Binding-site contacts:
Ligand atom NZ contacts residue ASN111 of chain 1.A at 2.8 Å (h-bond).
Ligand atom CB contacts residue VAL1 of chain 1.H at 3.2 Å (hydrophobic).
Ligand atom O contacts residue HIS231 of chain 1.A at 3.7 Å.
Ligand atom CD contacts residue LEU202 of chain 1.A at 4.2 Å (hydrophobic).
Ligand atom NZ contacts residue PHE130 of chain 1.A at 4.2 Å.
Ligand atom CD contacts residue ASN111 of chain 1.A at 4.4 Å.
Ligand atom CD contacts residue PHE130 of chain 1.A at 4.5 Å (hydrophobic).
Ligand atom N contacts residue VAL1 of chain 1.H at 1.3 Å.
Ligand atom O contacts residue ASN112 of chain 1.A at 3.1 Å (h-bond).
Ligand atom CG contacts residue LEU202 of chain 1.A at 4.0 Å (hydrophobic).
Ligand atom CA contacts residue VAL1 of chain 1.H at 2.4 Å (hydrophobic).
Ligand atom CG contacts residue ASN112 of chain 1.A at 3.6 Å.
Ligand atom O contacts residue VAL1 of chain 1.H at 3.9 Å.
Ligand atom C contacts residue VAL1 of chain 1.H at 3.6 Å (hydrophobic).
Ligand atom CE contacts residue ASN112 of chain 1.A at 4.1 Å.
Ligand atom CA contacts residue ASN112 of chain 1.A at 4.3 Å.
Ligand atom N contacts residue HIS231 of chain 1.A at 3.6 Å.
Ligand atom OXT contacts residue ASP226 of chain 1.A at 4.4 Å.
Ligand atom CE contacts residue PHE130 of chain 1.A at 3.3 Å (hydrophobic).
Ligand atom C contacts residue ASN112 of chain 1.A at 3.7 Å.
Ligand atom CB contacts residue LEU202 of chain 1.A at 3.8 Å (hydrophobic).
Ligand atom CD contacts residue ASN112 of chain 1.A at 4.0 Å.
Ligand atom CE contacts residue ASN111 of chain 1.A at 3.3 Å.
Ligand atom OXT contacts residue HIS231 of chain 1.A at 3.5 Å (h-bond).
Ligand atom CG contacts residue VAL1 of chain 1.H at 3.6 Å (hydrophobic).
Ligand atom CA contacts residue HIS231 of chain 1.A at 3.4 Å.
Ligand atom CA contacts residue ARG203 of chain 1.A at 4.1 Å.
Ligand atom NZ contacts residue ASN112 of chain 1.A at 3.7 Å.
Ligand atom CB contacts residue ARG203 of chain 1.A at 3.9 Å.
Ligand atom C contacts residue HIS231 of chain 1.A at 3.6 Å.
Ligand atom N contacts residue ASN112 of chain 1.A at 3.3 Å (h-bond).

A protein and the small-molecule ligand that binds it are described below.
Small molecule (SMILES): N[C@@H](CCCC[NH3+])C(=O)O

Sequence of chain 1.A:
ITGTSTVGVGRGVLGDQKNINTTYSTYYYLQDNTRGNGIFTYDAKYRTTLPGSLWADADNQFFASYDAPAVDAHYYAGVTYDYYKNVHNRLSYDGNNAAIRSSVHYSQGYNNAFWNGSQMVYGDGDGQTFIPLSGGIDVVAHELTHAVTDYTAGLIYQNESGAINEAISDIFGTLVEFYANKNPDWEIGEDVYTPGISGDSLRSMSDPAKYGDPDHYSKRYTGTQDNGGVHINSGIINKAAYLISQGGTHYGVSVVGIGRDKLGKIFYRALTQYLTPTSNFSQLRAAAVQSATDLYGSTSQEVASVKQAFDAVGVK